Binding-site contacts:
Ligand atom O6 contacts residue ASN318 of chain 58.E at 3.3 Å.
Ligand atom O6 contacts residue SER284 of chain 58.E at 2.9 Å (h-bond).
Ligand atom O5 contacts residue SER284 of chain 58.E at 4.4 Å.
Ligand atom O4 contacts residue ASN318 of chain 58.E at 4.4 Å.
Ligand atom C6 contacts residue SER284 of chain 58.E at 3.2 Å.
Ligand atom C6 contacts residue ASN318 of chain 58.E at 3.3 Å.
Ligand atom C5 contacts residue SER284 of chain 58.E at 4.5 Å.

A protein and the small-molecule ligand that binds it are described below.
Small molecule (SMILES): CC(=O)N[C@@H]1[C@@H](O)[C@H](O)[C@@H](CO)O[C@H]1O

Sequence of chain 58.E:
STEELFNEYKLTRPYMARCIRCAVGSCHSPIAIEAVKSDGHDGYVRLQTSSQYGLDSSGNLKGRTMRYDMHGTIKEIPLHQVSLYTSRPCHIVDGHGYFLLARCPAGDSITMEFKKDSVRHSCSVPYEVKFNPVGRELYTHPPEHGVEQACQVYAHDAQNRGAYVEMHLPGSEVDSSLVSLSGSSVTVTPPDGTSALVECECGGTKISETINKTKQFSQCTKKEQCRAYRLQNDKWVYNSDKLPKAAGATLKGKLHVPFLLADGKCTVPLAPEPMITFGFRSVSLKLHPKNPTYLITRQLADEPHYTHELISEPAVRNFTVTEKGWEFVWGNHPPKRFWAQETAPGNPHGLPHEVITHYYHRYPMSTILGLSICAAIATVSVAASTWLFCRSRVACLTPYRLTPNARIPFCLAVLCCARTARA